A protein and the small-molecule ligand that binds it are described below.
Small molecule (SMILES): Cc1ccc(S(=O)(=O)N2C[C@H]3CN(C(=O)NCc4ccc(Cl)cc4Cl)C[C@H]3C2)cc1

Sequence of chain 1.B:
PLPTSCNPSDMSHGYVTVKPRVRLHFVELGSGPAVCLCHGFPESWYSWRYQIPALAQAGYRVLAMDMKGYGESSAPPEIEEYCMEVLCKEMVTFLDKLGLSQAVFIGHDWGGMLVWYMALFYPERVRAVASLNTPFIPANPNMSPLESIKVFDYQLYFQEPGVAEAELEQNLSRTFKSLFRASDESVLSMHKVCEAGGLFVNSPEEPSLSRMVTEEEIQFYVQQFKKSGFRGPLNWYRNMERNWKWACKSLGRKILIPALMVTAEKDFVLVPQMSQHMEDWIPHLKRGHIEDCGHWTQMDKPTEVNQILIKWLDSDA

Binding-site contacts:
Ligand atom N1 contacts residue LEU302 of chain 1.B at 3.6 Å.
Ligand atom O1 contacts residue MET306 of chain 1.B at 3.4 Å.
Ligand atom N3 contacts residue ASP138 of chain 1.B at 2.7 Å (salt-bridge).
Ligand atom C17 contacts residue TRP328 of chain 1.B at 3.9 Å (hydrophobic).
Ligand atom C14 contacts residue TYR269 of chain 1.B at 3.2 Å (hydrophobic).
Ligand atom C15 contacts residue HIS327 of chain 1.B at 3.8 Å.
Ligand atom C19 contacts residue HIS327 of chain 1.B at 3.4 Å.
Ligand atom O3 contacts residue TYR186 of chain 1.B at 2.6 Å (h-bond).
Ligand atom N2 contacts residue TRP139 of chain 1.B at 3.7 Å.
Ligand atom CL2 contacts residue HIS327 of chain 1.B at 3.7 Å.
Ligand atom C21 contacts residue GLN187 of chain 1.B at 3.6 Å.
Ligand atom C21 contacts residue TYR186 of chain 1.B at 3.7 Å (hydrophobic).
Ligand atom S1 contacts residue LEU302 of chain 1.B at 3.8 Å.
Ligand atom O2 contacts residue PRO164 of chain 1.B at 3.4 Å.
Ligand atom C17 contacts residue MET222 of chain 1.B at 3.5 Å (hydrophobic).
Ligand atom C13 contacts residue TYR269 of chain 1.B at 3.2 Å (hydrophobic).
Ligand atom O2 contacts residue MET306 of chain 1.B at 3.6 Å.
Ligand atom C2 contacts residue MET142 of chain 1.B at 3.7 Å (hydrophobic).
Ligand atom O2 contacts residue LEU302 of chain 1.B at 3.3 Å.
Ligand atom C12 contacts residue TRP139 of chain 1.B at 3.7 Å (hydrophobic).
Ligand atom C13 contacts residue TYR186 of chain 1.B at 3.4 Å (hydrophobic).
Ligand atom C10 contacts residue THR163 of chain 1.B at 3.9 Å.
Ligand atom C1 contacts residue TRP139 of chain 1.B at 3.7 Å (hydrophobic).
Ligand atom C7 contacts residue ILE166 of chain 1.B at 3.7 Å (hydrophobic).
Ligand atom C13 contacts residue ASP138 of chain 1.B at 3.6 Å.
Ligand atom N3 contacts residue TYR269 of chain 1.B at 3.4 Å (h-bond).
Ligand atom C14 contacts residue PHE70 of chain 1.B at 3.8 Å (hydrophobic).
Ligand atom C10 contacts residue MET142 of chain 1.B at 3.9 Å (hydrophobic).
Ligand atom O3 contacts residue TYR269 of chain 1.B at 2.6 Å (h-bond).
Ligand atom C20 contacts residue HIS327 of chain 1.B at 3.4 Å.
Ligand atom CL1 contacts residue PHE70 of chain 1.B at 3.8 Å.
Ligand atom C12 contacts residue ASP138 of chain 1.B at 3.2 Å.
Ligand atom C14 contacts residue ASP138 of chain 1.B at 3.4 Å.
Ligand atom C7 contacts residue TYR146 of chain 1.B at 3.7 Å (hydrophobic).
Ligand atom O1 contacts residue PHE184 of chain 1.B at 3.0 Å.
Ligand atom C20 contacts residue ASP138 of chain 1.B at 3.6 Å.
Ligand atom C18 contacts residue HIS327 of chain 1.B at 3.7 Å.
Ligand atom C18 contacts residue MET222 of chain 1.B at 3.8 Å (hydrophobic).
Ligand atom C19 contacts residue VAL301 of chain 1.B at 3.8 Å (hydrophobic).
Ligand atom N2 contacts residue ASP138 of chain 1.B at 3.8 Å.